Sequence of chain 1.B:
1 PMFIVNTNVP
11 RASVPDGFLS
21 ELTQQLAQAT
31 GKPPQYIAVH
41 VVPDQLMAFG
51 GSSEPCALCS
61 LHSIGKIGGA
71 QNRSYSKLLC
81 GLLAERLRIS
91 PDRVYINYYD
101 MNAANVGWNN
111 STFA

The small molecule below binds the protein below.
Small molecule (SMILES): COc1ccc([C@H]2CC(=O)c3c(O)cc(O[C@H]4O[C@@H](CO)[C@@H](O)[C@@H](O)[C@H]4O[C@H]4O[C@@H](C)[C@H](O)[C@@H](O)[C@H]4O)cc3O2)cc1O

Sequence of chain 1.C:
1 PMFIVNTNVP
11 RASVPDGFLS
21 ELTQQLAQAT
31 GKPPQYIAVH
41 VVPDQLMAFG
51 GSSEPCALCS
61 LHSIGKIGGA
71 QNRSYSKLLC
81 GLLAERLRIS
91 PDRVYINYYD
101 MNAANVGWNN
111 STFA

Binding-site contacts:
Ligand atom C20 contacts residue PHE113 of chain 1.C at 3.3 Å (hydrophobic).
Ligand atom C27 contacts residue ILE64 of chain 1.C at 4.0 Å (hydrophobic).
Ligand atom O6 contacts residue TYR95 of chain 1.B at 2.8 Å (h-bond).
Ligand atom C17 contacts residue PHE113 of chain 1.C at 4.0 Å (hydrophobic).
Ligand atom C15 contacts residue PHE113 of chain 1.C at 3.5 Å (hydrophobic).
Ligand atom O15 contacts residue ASP92 of chain 1.B at 3.2 Å (salt-bridge).
Ligand atom C20 contacts residue TYR36 of chain 1.C at 3.8 Å (hydrophobic).
Ligand atom O7 contacts residue PHE113 of chain 1.C at 3.9 Å.
Ligand atom C12 contacts residue TYR36 of chain 1.C at 3.8 Å (hydrophobic).
Ligand atom O9 contacts residue TYR36 of chain 1.C at 3.7 Å.
Ligand atom C23 contacts residue ILE64 of chain 1.C at 3.8 Å (hydrophobic).
Ligand atom C6 contacts residue TRP108 of chain 1.C at 3.7 Å (hydrophobic).
Ligand atom C14 contacts residue TYR36 of chain 1.C at 3.6 Å (hydrophobic).
Ligand atom C13 contacts residue TYR36 of chain 1.C at 3.6 Å (hydrophobic).
Ligand atom C20 contacts residue TYR95 of chain 1.B at 4.1 Å (hydrophobic).
Ligand atom C15 contacts residue TYR36 of chain 1.C at 3.8 Å (hydrophobic).
Ligand atom C24 contacts residue ILE64 of chain 1.C at 4.0 Å (hydrophobic).
Ligand atom O5 contacts residue PHE113 of chain 1.C at 3.7 Å.
Ligand atom O6 contacts residue TYR36 of chain 1.C at 3.8 Å.
Ligand atom O2 contacts residue TRP108 of chain 1.C at 3.7 Å.
Ligand atom C26 contacts residue PHE113 of chain 1.C at 4.1 Å (hydrophobic).
Ligand atom C18 contacts residue PHE113 of chain 1.C at 4.0 Å (hydrophobic).
Ligand atom O4 contacts residue TRP108 of chain 1.C at 3.9 Å.
Ligand atom O5 contacts residue TYR36 of chain 1.C at 4.0 Å.
Ligand atom C12 contacts residue TRP108 of chain 1.C at 4.0 Å (hydrophobic).
Ligand atom C19 contacts residue TYR36 of chain 1.C at 3.8 Å (hydrophobic).
Ligand atom O14 contacts residue ASP92 of chain 1.B at 3.0 Å (salt-bridge).
Ligand atom O9 contacts residue TYR95 of chain 1.B at 2.9 Å (h-bond).
Ligand atom C3 contacts residue ASP92 of chain 1.B at 4.0 Å.
Ligand atom O15 contacts residue TRP108 of chain 1.C at 3.7 Å.
Ligand atom C2 contacts residue TRP108 of chain 1.C at 4.0 Å (hydrophobic).
Ligand atom C16 contacts residue TYR36 of chain 1.C at 3.7 Å (hydrophobic).
Ligand atom C13 contacts residue TRP108 of chain 1.C at 3.7 Å (hydrophobic).
Ligand atom C17 contacts residue TYR36 of chain 1.C at 3.6 Å (hydrophobic).
Ligand atom C16 contacts residue PHE113 of chain 1.C at 3.5 Å (hydrophobic).
Ligand atom O6 contacts residue PHE113 of chain 1.C at 3.9 Å.
Ligand atom C4 contacts residue ASP92 of chain 1.B at 3.8 Å.
Ligand atom O8 contacts residue ILE64 of chain 1.C at 4.0 Å.
Ligand atom C4 contacts residue TRP108 of chain 1.C at 4.0 Å (hydrophobic).
Ligand atom C14 contacts residue PHE113 of chain 1.C at 3.9 Å (hydrophobic).